The protein below binds the small molecule below.
Small molecule (SMILES): O=P(O)(O)OC1[C@@H](OP(=O)(O)O)[C@H](OP(=O)(O)O)C(OP(=O)(O)OP(=O)(O)O)[C@H](OP(=O)(O)O)[C@H]1OP(=O)(O)O

Binding-site contacts:
Ligand atom O16 contacts residue ARG108 of chain 1.B at 3.0 Å (salt-bridge).
Ligand atom O35 contacts residue LYS107 of chain 1.B at 3.2 Å.
Ligand atom O36 contacts residue HIS111 of chain 1.B at 2.7 Å (h-bond).
Ligand atom O46 contacts residue ARG108 of chain 1.B at 3.2 Å (salt-bridge).
Ligand atom O55 contacts residue SER106 of chain 1.B at 2.7 Å (h-bond).
Ligand atom O75 contacts residue SER106 of chain 1.B at 3.4 Å (h-bond).
Ligand atom O44 contacts residue ARG112 of chain 1.B at 3.0 Å (salt-bridge).
Ligand atom O21 contacts residue ARG108 of chain 1.B at 2.6 Å (salt-bridge).
Ligand atom O55 contacts residue ARG108 of chain 1.B at 2.9 Å (salt-bridge).
Ligand atom O65 contacts residue HIS111 of chain 1.B at 2.9 Å (h-bond).
Ligand atom O26 contacts residue ARG108 of chain 1.B at 3.6 Å.
Ligand atom PB5 contacts residue ARG112 of chain 1.B at 3.7 Å.
Ligand atom O65 contacts residue LYS110 of chain 1.B at 3.0 Å (salt-bridge).
Ligand atom O32 contacts residue LYS142 of chain 1.B at 2.7 Å (salt-bridge).
Ligand atom PA1 contacts residue LYS142 of chain 1.B at 3.4 Å.
Ligand atom PA1 contacts residue ARG108 of chain 1.B at 3.7 Å.
Ligand atom O45 contacts residue HIS111 of chain 1.B at 3.8 Å.
Ligand atom O26 contacts residue LYS110 of chain 1.B at 3.5 Å.
Ligand atom O45 contacts residue ARG112 of chain 1.B at 3.2 Å (salt-bridge).
Ligand atom O46 contacts residue LYS142 of chain 1.B at 3.8 Å.
Ligand atom O15 contacts residue HIS111 of chain 1.B at 3.8 Å.
Ligand atom O25 contacts residue ARG108 of chain 1.B at 3.0 Å.
Ligand atom O12 contacts residue ARG144 of chain 1.B at 3.3 Å (salt-bridge).
Ligand atom PB5 contacts residue SER106 of chain 1.B at 3.4 Å.
Ligand atom O35 contacts residue ARG112 of chain 1.B at 3.3 Å (salt-bridge).
Ligand atom PA6 contacts residue HIS111 of chain 1.B at 3.6 Å.
Ligand atom O65 contacts residue GLY109 of chain 1.B at 3.7 Å.
Ligand atom O26 contacts residue HIS111 of chain 1.B at 3.2 Å.
Ligand atom O11 contacts residue LYS142 of chain 1.B at 2.7 Å (salt-bridge).
Ligand atom O55 contacts residue ARG112 of chain 1.B at 3.5 Å (salt-bridge).
Ligand atom O41 contacts residue LYS142 of chain 1.B at 3.0 Å (salt-bridge).
Ligand atom O36 contacts residue LYS142 of chain 1.B at 2.6 Å (salt-bridge).
Ligand atom O42 contacts residue ARG144 of chain 1.B at 3.5 Å (salt-bridge).
Ligand atom O55 contacts residue GLY109 of chain 1.B at 3.4 Å (h-bond).
Ligand atom O46 contacts residue LYS110 of chain 1.B at 2.8 Å (salt-bridge).
Ligand atom O75 contacts residue HIS111 of chain 1.B at 3.5 Å.
Ligand atom O55 contacts residue LYS107 of chain 1.B at 2.6 Å (salt-bridge).
Ligand atom PA6 contacts residue LYS142 of chain 1.B at 3.7 Å.
Ligand atom PA2 contacts residue ARG144 of chain 1.B at 3.8 Å.
Ligand atom O75 contacts residue ARG112 of chain 1.B at 2.9 Å (salt-bridge).

Sequence of chain 1.B:
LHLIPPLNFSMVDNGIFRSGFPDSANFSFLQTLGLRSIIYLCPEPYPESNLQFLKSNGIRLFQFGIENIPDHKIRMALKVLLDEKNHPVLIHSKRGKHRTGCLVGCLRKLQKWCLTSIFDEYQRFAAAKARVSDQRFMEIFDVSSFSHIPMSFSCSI